The small molecule below binds the protein below.
Small molecule (SMILES): Nc1ncnc2c1ncn2[C@H]1C[C@H](O)[C@@H](CO[P](=O)(O)O[P](=O)(O)OP(=O)(O)O)O1

Binding-site contacts:
Ligand atom O3' contacts residue TYR117 of chain 1.E at 3.2 Å.
Ligand atom O2G contacts residue MG1 of chain 1.S at 2.4 Å.
Ligand atom O3G contacts residue LYS67 of chain 1.E at 3.3 Å (salt-bridge).
Ligand atom O2G contacts residue GLY114 of chain 1.E at 3.2 Å.
Ligand atom PB contacts residue MG1 of chain 1.S at 3.2 Å.
Ligand atom C2' contacts residue TYR117 of chain 1.E at 3.6 Å (hydrophobic).
Ligand atom N7 contacts residue ARG74 of chain 1.E at 3.4 Å (salt-bridge).
Ligand atom O3B contacts residue LYS67 of chain 1.E at 2.9 Å (salt-bridge).
Ligand atom O1G contacts residue LYS67 of chain 1.E at 3.0 Å (salt-bridge).
Ligand atom N1 contacts residue LEU76 of chain 1.E at 3.7 Å.
Ligand atom O2G contacts residue ASP112 of chain 1.E at 3.3 Å (salt-bridge).
Ligand atom O3A contacts residue ARG74 of chain 1.E at 2.6 Å (salt-bridge).
Ligand atom O2G contacts residue VAL113 of chain 1.E at 2.8 Å (h-bond).
Ligand atom O1A contacts residue ASP112 of chain 1.E at 3.3 Å (salt-bridge).
Ligand atom C5' contacts residue ASP187 of chain 1.E at 3.3 Å.
Ligand atom O3G contacts residue LYS222 of chain 1.E at 3.1 Å (salt-bridge).
Ligand atom PA contacts residue ARG74 of chain 1.E at 3.2 Å.
Ligand atom O3A contacts residue MG1 of chain 1.S at 3.6 Å.
Ligand atom O3G contacts residue MG1 of chain 1.S at 3.8 Å.
Ligand atom PG contacts residue MG1 of chain 1.S at 3.4 Å.
Ligand atom O2B contacts residue MG1 of chain 1.S at 2.1 Å.
Ligand atom O2B contacts residue ASP115 of chain 1.E at 3.5 Å (salt-bridge).
Ligand atom C5 contacts residue ARG74 of chain 1.E at 3.6 Å.
Ligand atom C4 contacts residue GLN153 of chain 1.E at 3.7 Å.
Ligand atom PA contacts residue MG1 of chain 1.S at 3.3 Å.
Ligand atom O3B contacts residue ASP115 of chain 1.E at 3.4 Å (salt-bridge).
Ligand atom O4' contacts residue MET186 of chain 1.E at 3.7 Å.
Ligand atom O3B contacts residue MG1 of chain 1.S at 3.7 Å.
Ligand atom O2G contacts residue ASP115 of chain 1.E at 3.7 Å.
Ligand atom C8 contacts residue ARG74 of chain 1.E at 3.3 Å.
Ligand atom O2B contacts residue ASP187 of chain 1.E at 3.2 Å (salt-bridge).
Ligand atom PG contacts residue LYS67 of chain 1.E at 3.2 Å.
Ligand atom O2B contacts residue ALA116 of chain 1.E at 3.4 Å (h-bond).
Ligand atom O1A contacts residue MG1 of chain 1.S at 2.0 Å.
Ligand atom O5' contacts residue ARG74 of chain 1.E at 3.4 Å (salt-bridge).
Ligand atom N3 contacts residue GLN153 of chain 1.E at 3.7 Å.
Ligand atom O2B contacts residue VAL113 of chain 1.E at 3.2 Å (h-bond).
Ligand atom O1A contacts residue ASP187 of chain 1.E at 2.6 Å (salt-bridge).
Ligand atom O2A contacts residue ARG74 of chain 1.E at 3.1 Å (salt-bridge).
Ligand atom O1B contacts residue GLN153 of chain 1.E at 3.8 Å.

Sequence of chain 1.E:
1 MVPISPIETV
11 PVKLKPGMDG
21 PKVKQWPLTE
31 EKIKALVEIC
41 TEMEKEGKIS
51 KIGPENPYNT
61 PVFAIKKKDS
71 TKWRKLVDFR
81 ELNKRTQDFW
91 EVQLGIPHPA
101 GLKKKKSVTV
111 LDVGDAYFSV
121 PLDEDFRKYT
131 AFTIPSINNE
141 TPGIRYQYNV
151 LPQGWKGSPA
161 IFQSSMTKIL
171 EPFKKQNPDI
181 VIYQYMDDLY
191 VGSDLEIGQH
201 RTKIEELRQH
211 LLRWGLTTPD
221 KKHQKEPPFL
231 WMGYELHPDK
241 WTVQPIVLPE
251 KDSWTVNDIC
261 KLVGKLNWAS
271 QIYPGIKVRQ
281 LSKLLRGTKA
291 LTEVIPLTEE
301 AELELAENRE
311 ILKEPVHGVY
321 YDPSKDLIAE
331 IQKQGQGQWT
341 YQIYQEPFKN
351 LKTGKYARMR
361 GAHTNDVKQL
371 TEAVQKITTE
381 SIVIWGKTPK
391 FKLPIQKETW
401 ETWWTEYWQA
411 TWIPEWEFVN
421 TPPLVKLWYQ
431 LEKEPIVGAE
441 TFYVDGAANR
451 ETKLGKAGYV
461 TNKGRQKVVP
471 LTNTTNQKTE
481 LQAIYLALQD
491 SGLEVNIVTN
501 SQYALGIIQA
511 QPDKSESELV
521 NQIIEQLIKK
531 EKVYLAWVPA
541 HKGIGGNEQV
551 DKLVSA